Sequence of chain 2.A:
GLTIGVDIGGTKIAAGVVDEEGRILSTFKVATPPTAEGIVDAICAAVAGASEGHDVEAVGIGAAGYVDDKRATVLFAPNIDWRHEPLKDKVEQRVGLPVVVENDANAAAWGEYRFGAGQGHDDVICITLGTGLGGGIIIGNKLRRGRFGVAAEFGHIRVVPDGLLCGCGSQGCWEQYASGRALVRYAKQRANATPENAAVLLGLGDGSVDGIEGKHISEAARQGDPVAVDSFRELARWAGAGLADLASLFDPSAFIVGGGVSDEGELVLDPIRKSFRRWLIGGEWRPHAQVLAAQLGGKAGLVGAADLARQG

The protein below binds the small molecule below.
Small molecule (SMILES): OC[C@H]1O[C@@H](O)[C@H](O)[C@@H](O)[C@@H]1O

Binding-site contacts:
Ligand atom O4 contacts residue GLY135 of chain 2.A at 4.0 Å.
Ligand atom O5 contacts residue LEU134 of chain 2.A at 3.9 Å.
Ligand atom O3 contacts residue GLU154 of chain 2.A at 2.6 Å (salt-bridge).
Ligand atom C6 contacts residue ASP105 of chain 2.A at 3.5 Å.
Ligand atom O3 contacts residue ALA65 of chain 2.A at 4.0 Å.
Ligand atom C5 contacts residue LEU134 of chain 2.A at 3.6 Å (hydrophobic).
Ligand atom C4 contacts residue ASP105 of chain 2.A at 3.2 Å.
Ligand atom O1 contacts residue HIS157 of chain 2.A at 3.2 Å (h-bond).
Ligand atom O3 contacts residue ASP105 of chain 2.A at 4.2 Å.
Ligand atom C2 contacts residue HIS157 of chain 2.A at 3.8 Å.
Ligand atom C1 contacts residue GLU176 of chain 2.A at 3.2 Å.
Ligand atom C6 contacts residue GLY133 of chain 2.A at 4.2 Å.
Ligand atom O2 contacts residue GLU154 of chain 2.A at 2.6 Å (salt-bridge).
Ligand atom O4 contacts residue ALA106 of chain 2.A at 3.6 Å.
Ligand atom O2 contacts residue TYR67 of chain 2.A at 3.9 Å.
Ligand atom C1 contacts residue HIS157 of chain 2.A at 3.6 Å.
Ligand atom C4 contacts residue GLY66 of chain 2.A at 4.2 Å.
Ligand atom C3 contacts residue GLU154 of chain 2.A at 3.3 Å.
Ligand atom O3 contacts residue ASN104 of chain 2.A at 2.9 Å (h-bond).
Ligand atom C5 contacts residue GLY135 of chain 2.A at 4.0 Å.
Ligand atom O3 contacts residue GLY66 of chain 2.A at 2.9 Å (h-bond).
Ligand atom C1 contacts residue LEU134 of chain 2.A at 3.7 Å (hydrophobic).
Ligand atom C2 contacts residue GLU154 of chain 2.A at 3.5 Å.
Ligand atom O4 contacts residue ASN104 of chain 2.A at 3.4 Å (h-bond).
Ligand atom C4 contacts residue ALA65 of chain 2.A at 4.3 Å (hydrophobic).
Ligand atom O6 contacts residue ALA65 of chain 2.A at 3.6 Å.
Ligand atom C3 contacts residue GLY66 of chain 2.A at 3.8 Å.
Ligand atom C2 contacts residue GLY66 of chain 2.A at 4.2 Å.
Ligand atom O2 contacts residue HIS157 of chain 2.A at 2.9 Å (h-bond).
Ligand atom C6 contacts residue LEU134 of chain 2.A at 4.2 Å (hydrophobic).
Ligand atom C3 contacts residue ASN104 of chain 2.A at 3.9 Å.
Ligand atom O6 contacts residue ASP105 of chain 2.A at 2.7 Å (salt-bridge).
Ligand atom C4 contacts residue ASN104 of chain 2.A at 4.0 Å.
Ligand atom O5 contacts residue GLU176 of chain 2.A at 3.7 Å.
Ligand atom O4 contacts residue ASP105 of chain 2.A at 2.6 Å (salt-bridge).
Ligand atom C1 contacts residue GLU154 of chain 2.A at 4.3 Å.
Ligand atom O1 contacts residue GLU176 of chain 2.A at 2.6 Å (salt-bridge).
Ligand atom C6 contacts residue GLY135 of chain 2.A at 4.1 Å.
Ligand atom C5 contacts residue ASP105 of chain 2.A at 4.2 Å.
Ligand atom O5 contacts residue GLY133 of chain 2.A at 4.0 Å.